Binding-site contacts:
Ligand atom O7 contacts residue ASN69 of chain 1.P at 4.3 Å.
Ligand atom C8 contacts residue ASN69 of chain 1.P at 3.7 Å.
Ligand atom C7 contacts residue ASN69 of chain 1.P at 3.3 Å.
Ligand atom C3 contacts residue ASN69 of chain 1.P at 3.9 Å.
Ligand atom C4 contacts residue ASN69 of chain 1.P at 4.2 Å.
Ligand atom N2 contacts residue ASN69 of chain 1.P at 2.4 Å (h-bond).
Ligand atom O5 contacts residue ASN69 of chain 1.P at 2.2 Å (h-bond).
Ligand atom C2 contacts residue ASN69 of chain 1.P at 2.6 Å.
Ligand atom C1 contacts residue ASN69 of chain 1.P at 1.4 Å.
Ligand atom C5 contacts residue ASN69 of chain 1.P at 3.6 Å.

Sequence of chain 1.P:
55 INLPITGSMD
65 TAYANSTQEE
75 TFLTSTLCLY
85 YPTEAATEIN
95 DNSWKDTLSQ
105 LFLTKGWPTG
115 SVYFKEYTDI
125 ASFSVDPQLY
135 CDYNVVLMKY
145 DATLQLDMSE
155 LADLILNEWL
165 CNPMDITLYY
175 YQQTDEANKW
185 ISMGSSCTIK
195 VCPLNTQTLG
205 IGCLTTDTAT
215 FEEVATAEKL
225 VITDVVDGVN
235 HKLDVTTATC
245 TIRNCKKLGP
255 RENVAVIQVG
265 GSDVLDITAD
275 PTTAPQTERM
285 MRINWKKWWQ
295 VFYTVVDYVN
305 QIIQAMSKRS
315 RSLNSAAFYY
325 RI

A small-molecule ligand and the protein it binds are described below.
Small molecule (SMILES): CC(=O)N[C@@H]1[C@@H](O)[C@H](O)[C@@H](CO)O[C@H]1O